Sequence of chain 1.A:
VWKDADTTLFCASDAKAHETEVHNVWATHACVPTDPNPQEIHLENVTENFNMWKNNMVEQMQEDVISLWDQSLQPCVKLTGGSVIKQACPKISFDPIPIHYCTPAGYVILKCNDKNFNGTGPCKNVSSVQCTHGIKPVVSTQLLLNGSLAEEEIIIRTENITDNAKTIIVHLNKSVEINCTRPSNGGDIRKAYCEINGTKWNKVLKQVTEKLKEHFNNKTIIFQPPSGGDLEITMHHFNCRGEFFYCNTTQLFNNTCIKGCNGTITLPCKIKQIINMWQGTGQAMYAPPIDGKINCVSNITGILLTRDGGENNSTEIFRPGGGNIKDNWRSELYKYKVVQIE

A small-molecule ligand and the protein it binds are described below.
Small molecule (SMILES): CC(=O)N[C@@H]1[C@@H](O)[C@H](O)[C@@H](CO)O[C@H]1O

Binding-site contacts:
Ligand atom C1 contacts residue HIS42 of chain 1.A at 4.3 Å.
Ligand atom C3 contacts residue ASN125 of chain 1.A at 3.7 Å.
Ligand atom C6 contacts residue HIS42 of chain 1.A at 4.2 Å.
Ligand atom C1 contacts residue ASN113 of chain 1.A at 4.0 Å.
Ligand atom O5 contacts residue ASN113 of chain 1.A at 3.2 Å.
Ligand atom N2 contacts residue ASN125 of chain 1.A at 2.9 Å (h-bond).
Ligand atom C4 contacts residue ASN125 of chain 1.A at 4.1 Å.
Ligand atom O5 contacts residue ASN125 of chain 1.A at 2.4 Å (h-bond).
Ligand atom O6 contacts residue ASN113 of chain 1.A at 3.5 Å (h-bond).
Ligand atom C5 contacts residue HIS42 of chain 1.A at 3.7 Å.
Ligand atom O5 contacts residue HIS42 of chain 1.A at 4.1 Å.
Ligand atom C6 contacts residue ASN113 of chain 1.A at 4.2 Å.
Ligand atom C1 contacts residue ASN125 of chain 1.A at 1.4 Å.
Ligand atom C7 contacts residue ASN125 of chain 1.A at 3.4 Å.
Ligand atom C5 contacts residue ASN125 of chain 1.A at 3.7 Å.
Ligand atom C2 contacts residue ASN125 of chain 1.A at 2.3 Å.
Ligand atom C5 contacts residue ASN113 of chain 1.A at 4.2 Å.
Ligand atom O6 contacts residue HIS42 of chain 1.A at 3.4 Å.
Ligand atom O7 contacts residue ASN125 of chain 1.A at 3.2 Å (h-bond).